Sequence of chain 1.E:
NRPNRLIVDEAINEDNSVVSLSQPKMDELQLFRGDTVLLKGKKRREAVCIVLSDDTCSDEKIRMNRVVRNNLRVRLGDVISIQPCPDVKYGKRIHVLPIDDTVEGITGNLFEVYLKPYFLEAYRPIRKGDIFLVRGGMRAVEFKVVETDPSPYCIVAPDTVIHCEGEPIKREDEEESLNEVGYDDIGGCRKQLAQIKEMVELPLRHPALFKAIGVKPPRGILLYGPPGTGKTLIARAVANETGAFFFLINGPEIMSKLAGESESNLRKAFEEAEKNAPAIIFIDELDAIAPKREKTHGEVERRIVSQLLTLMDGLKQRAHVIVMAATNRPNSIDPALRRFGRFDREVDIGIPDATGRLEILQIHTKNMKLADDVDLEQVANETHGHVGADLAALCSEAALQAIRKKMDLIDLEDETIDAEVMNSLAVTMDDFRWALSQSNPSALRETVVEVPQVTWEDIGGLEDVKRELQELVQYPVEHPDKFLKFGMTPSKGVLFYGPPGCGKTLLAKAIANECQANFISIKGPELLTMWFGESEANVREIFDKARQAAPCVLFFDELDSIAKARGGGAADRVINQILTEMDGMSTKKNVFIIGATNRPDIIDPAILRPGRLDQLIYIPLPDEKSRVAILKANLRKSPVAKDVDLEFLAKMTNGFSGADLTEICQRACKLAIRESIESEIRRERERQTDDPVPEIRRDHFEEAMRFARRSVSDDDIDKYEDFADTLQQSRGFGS

Sequence of chain 1.D:
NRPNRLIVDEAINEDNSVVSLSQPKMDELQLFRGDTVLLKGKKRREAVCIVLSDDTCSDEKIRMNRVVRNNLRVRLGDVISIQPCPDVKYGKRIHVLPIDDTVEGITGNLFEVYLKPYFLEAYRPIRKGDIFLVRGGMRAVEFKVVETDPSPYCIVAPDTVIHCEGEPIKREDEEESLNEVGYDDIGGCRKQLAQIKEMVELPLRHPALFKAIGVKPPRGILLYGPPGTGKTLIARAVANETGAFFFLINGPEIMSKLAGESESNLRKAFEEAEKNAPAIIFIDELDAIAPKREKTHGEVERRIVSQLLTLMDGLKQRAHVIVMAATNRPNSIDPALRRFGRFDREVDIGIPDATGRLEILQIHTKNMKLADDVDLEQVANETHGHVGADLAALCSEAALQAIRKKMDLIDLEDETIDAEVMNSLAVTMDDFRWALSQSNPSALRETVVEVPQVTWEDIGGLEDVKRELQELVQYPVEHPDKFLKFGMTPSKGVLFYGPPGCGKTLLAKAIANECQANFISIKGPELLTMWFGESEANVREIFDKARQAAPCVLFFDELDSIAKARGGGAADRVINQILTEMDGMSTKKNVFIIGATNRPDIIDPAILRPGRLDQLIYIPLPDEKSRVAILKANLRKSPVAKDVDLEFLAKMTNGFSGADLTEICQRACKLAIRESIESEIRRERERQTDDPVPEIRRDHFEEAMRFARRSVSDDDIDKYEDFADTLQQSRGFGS

This protein binds this small molecule.
Small molecule (SMILES): Nc1ncnc2c1ncn2[C@@H]1O[C@H](COP(=O)(O)OP(=O)(O)OP(O)(O)=S)[C@@H](O)[C@H]1O

Binding-site contacts:
Ligand atom C8 contacts residue GLY249 of chain 1.D at 3.7 Å.
Ligand atom N1 contacts residue ILE205 of chain 1.D at 3.6 Å.
Ligand atom O2G contacts residue ARG358 of chain 1.E at 3.6 Å.
Ligand atom C8 contacts residue GLY247 of chain 1.D at 3.1 Å.
Ligand atom S1G contacts residue LYS250 of chain 1.D at 3.1 Å (salt-bridge).
Ligand atom C2 contacts residue ASP204 of chain 1.D at 3.3 Å.
Ligand atom N6 contacts residue ILE205 of chain 1.D at 3.6 Å.
Ligand atom O2B contacts residue GLY249 of chain 1.D at 3.2 Å (h-bond).
Ligand atom PB contacts residue LYS250 of chain 1.D at 3.7 Å.
Ligand atom N6 contacts residue THR248 of chain 1.D at 3.7 Å.
Ligand atom N7 contacts residue THR248 of chain 1.D at 3.2 Å (h-bond).
Ligand atom N7 contacts residue GLY247 of chain 1.D at 3.6 Å (h-bond).
Ligand atom O3B contacts residue GLY247 of chain 1.D at 3.0 Å (h-bond).
Ligand atom C5 contacts residue LEU252 of chain 1.D at 3.6 Å (hydrophobic).
Ligand atom N6 contacts residue GLY206 of chain 1.D at 2.9 Å (h-bond).
Ligand atom C2 contacts residue ILE379 of chain 1.D at 3.6 Å (hydrophobic).
Ligand atom O4' contacts residue ALA408 of chain 1.D at 3.3 Å.
Ligand atom C8 contacts residue GLY407 of chain 1.D at 3.6 Å.
Ligand atom O1A contacts residue LYS250 of chain 1.D at 3.7 Å.
Ligand atom O1A contacts residue GLY249 of chain 1.D at 3.6 Å.
Ligand atom O2B contacts residue LYS250 of chain 1.D at 2.8 Å (salt-bridge).
Ligand atom S1G contacts residue ASN347 of chain 1.D at 3.6 Å (h-bond).
Ligand atom O1B contacts residue THR251 of chain 1.D at 2.4 Å (h-bond).
Ligand atom S1G contacts residue ASP303 of chain 1.D at 3.6 Å.
Ligand atom O1B contacts residue MG1 of chain 1.AA at 3.1 Å.
Ligand atom O1A contacts residue LEU252 of chain 1.D at 3.1 Å (h-bond).
Ligand atom O1A contacts residue THR251 of chain 1.D at 3.2 Å (h-bond).
Ligand atom N9 contacts residue GLY407 of chain 1.D at 3.6 Å.
Ligand atom N1 contacts residue GLY206 of chain 1.D at 3.1 Å (h-bond).
Ligand atom N7 contacts residue GLY407 of chain 1.D at 3.6 Å.
Ligand atom O2' contacts residue HIS383 of chain 1.D at 3.0 Å (h-bond).
Ligand atom O2B contacts residue THR251 of chain 1.D at 3.7 Å.
Ligand atom C4 contacts residue LEU252 of chain 1.D at 3.6 Å (hydrophobic).
Ligand atom O3B contacts residue LYS250 of chain 1.D at 3.6 Å (salt-bridge).
Ligand atom C8 contacts residue ALA408 of chain 1.D at 3.7 Å (hydrophobic).
Ligand atom O3A contacts residue GLY247 of chain 1.D at 3.5 Å.
Ligand atom N7 contacts residue GLY249 of chain 1.D at 3.4 Å.
Ligand atom O3G contacts residue MG1 of chain 1.AA at 2.6 Å.
Ligand atom N3 contacts residue HIS383 of chain 1.D at 3.3 Å.
Ligand atom O2G contacts residue ASN347 of chain 1.D at 3.5 Å (h-bond).